Binding-site contacts:
Ligand atom C11 contacts residue CYS44 of chain 1.B at 3.6 Å (hydrophobic).
Ligand atom S22 contacts residue LYS191 of chain 1.B at 3.7 Å.
Ligand atom N33 contacts residue HIS166 of chain 1.B at 2.8 Å (h-bond).
Ligand atom C06 contacts residue LEU49 of chain 1.B at 3.5 Å (hydrophobic).
Ligand atom C32 contacts residue LEU144 of chain 1.B at 3.6 Å (hydrophobic).
Ligand atom C27 contacts residue CYS145 of chain 1.B at 3.5 Å (hydrophobic).
Ligand atom N33 contacts residue MET168 of chain 1.B at 3.7 Å.
Ligand atom C17 contacts residue HIS41 of chain 1.B at 3.5 Å.
Ligand atom C30 contacts residue GLU169 of chain 1.B at 3.5 Å.
Ligand atom C31 contacts residue LEU144 of chain 1.B at 3.6 Å (hydrophobic).
Ligand atom N34 contacts residue GLU169 of chain 1.B at 3.4 Å (salt-bridge).
Ligand atom N26 contacts residue CYS148 of chain 1.B at 3.7 Å.
Ligand atom C30 contacts residue PHE143 of chain 1.B at 3.8 Å (hydrophobic).
Ligand atom C14 contacts residue SER24 of chain 1.B at 3.6 Å.
Ligand atom C31 contacts residue GLU169 of chain 1.B at 3.2 Å.
Ligand atom C23 contacts residue ASP190 of chain 1.B at 3.2 Å.
Ligand atom N34 contacts residue HIS166 of chain 1.B at 3.3 Å (h-bond).
Ligand atom C32 contacts residue GLU169 of chain 1.B at 3.5 Å.
Ligand atom C12 contacts residue CYS44 of chain 1.B at 3.6 Å (hydrophobic).
Ligand atom C23 contacts residue LYS191 of chain 1.B at 3.6 Å.
Ligand atom C10 contacts residue MET25 of chain 1.B at 3.6 Å (hydrophobic).
Ligand atom N33 contacts residue LEU144 of chain 1.B at 3.7 Å.
Ligand atom C21 contacts residue LEU49 of chain 1.B at 3.7 Å (hydrophobic).
Ligand atom C28 contacts residue CYS145 of chain 1.B at 3.5 Å (hydrophobic).
Ligand atom C12 contacts residue ALA46 of chain 1.B at 3.5 Å (hydrophobic).
Ligand atom O01 contacts residue MET168 of chain 1.B at 3.1 Å.
Ligand atom N34 contacts residue MET168 of chain 1.B at 3.3 Å.
Ligand atom C23 contacts residue HIS41 of chain 1.B at 3.7 Å.
Ligand atom O01 contacts residue GLU169 of chain 1.B at 2.9 Å (salt-bridge).
Ligand atom C31 contacts residue PHE143 of chain 1.B at 3.2 Å (hydrophobic).
Ligand atom C25 contacts residue CYS148 of chain 1.B at 3.7 Å (hydrophobic).
Ligand atom C25 contacts residue CYS145 of chain 1.B at 3.6 Å (hydrophobic).
Ligand atom N33 contacts residue GLU169 of chain 1.B at 3.5 Å (salt-bridge).
Ligand atom C07 contacts residue LEU49 of chain 1.B at 3.7 Å (hydrophobic).
Ligand atom C13 contacts residue SER24 of chain 1.B at 3.3 Å.
Ligand atom C21 contacts residue GLN192 of chain 1.B at 3.7 Å.
Ligand atom S22 contacts residue ASP190 of chain 1.B at 3.5 Å (salt-bridge).
Ligand atom C05 contacts residue GLN192 of chain 1.B at 3.5 Å.
Ligand atom N34 contacts residue CYS148 of chain 1.B at 3.3 Å (h-bond).
Ligand atom C18 contacts residue HIS41 of chain 1.B at 3.5 Å.

A small-molecule ligand and the protein it binds are described below.
Small molecule (SMILES): O=C(Nc1ccc(N(Cc2ccsc2)C(=O)Cn2nnc3ccccc32)cc1)c1ccccc1

Sequence of chain 1.B:
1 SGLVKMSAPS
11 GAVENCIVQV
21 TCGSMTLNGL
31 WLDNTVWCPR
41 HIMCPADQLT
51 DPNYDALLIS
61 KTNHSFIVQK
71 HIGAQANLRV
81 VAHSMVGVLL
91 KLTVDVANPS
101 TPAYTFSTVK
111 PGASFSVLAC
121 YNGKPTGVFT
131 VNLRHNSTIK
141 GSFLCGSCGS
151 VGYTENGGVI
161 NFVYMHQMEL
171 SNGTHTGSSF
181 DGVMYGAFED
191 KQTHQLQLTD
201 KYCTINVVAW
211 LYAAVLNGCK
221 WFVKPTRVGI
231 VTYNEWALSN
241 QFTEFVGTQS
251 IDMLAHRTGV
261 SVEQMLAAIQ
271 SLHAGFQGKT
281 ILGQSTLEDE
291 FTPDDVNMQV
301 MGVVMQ

Sequence of chain 1.A:
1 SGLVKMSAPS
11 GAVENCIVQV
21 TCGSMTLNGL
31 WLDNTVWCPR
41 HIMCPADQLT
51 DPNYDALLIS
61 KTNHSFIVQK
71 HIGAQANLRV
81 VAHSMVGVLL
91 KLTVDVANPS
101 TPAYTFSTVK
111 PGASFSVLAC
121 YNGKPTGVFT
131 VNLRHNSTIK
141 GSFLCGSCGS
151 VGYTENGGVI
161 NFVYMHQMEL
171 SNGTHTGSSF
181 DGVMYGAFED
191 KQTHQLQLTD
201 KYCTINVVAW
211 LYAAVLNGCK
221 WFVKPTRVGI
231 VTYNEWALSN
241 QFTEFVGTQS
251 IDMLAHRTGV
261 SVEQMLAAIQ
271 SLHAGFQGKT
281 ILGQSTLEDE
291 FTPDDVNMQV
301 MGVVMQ